Sequence of chain 1.C:
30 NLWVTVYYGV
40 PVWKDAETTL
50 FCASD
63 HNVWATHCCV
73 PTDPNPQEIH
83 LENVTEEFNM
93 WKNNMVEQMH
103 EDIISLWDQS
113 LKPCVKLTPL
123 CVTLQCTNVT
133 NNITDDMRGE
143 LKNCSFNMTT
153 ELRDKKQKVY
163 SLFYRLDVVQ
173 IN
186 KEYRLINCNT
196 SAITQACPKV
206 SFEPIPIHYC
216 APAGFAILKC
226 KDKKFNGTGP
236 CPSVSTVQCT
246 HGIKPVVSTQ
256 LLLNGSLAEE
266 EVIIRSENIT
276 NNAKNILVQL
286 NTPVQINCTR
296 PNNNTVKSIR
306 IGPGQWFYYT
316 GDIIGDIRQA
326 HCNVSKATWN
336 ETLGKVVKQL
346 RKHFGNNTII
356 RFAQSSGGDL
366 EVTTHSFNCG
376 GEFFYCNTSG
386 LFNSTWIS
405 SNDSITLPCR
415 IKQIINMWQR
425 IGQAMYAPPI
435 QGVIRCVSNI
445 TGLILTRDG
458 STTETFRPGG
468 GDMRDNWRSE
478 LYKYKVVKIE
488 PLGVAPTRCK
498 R

Binding-site contacts:
Ligand atom C3 contacts residue THR233 of chain 1.C at 4.1 Å.
Ligand atom C5 contacts residue THR233 of chain 1.C at 4.2 Å.
Ligand atom C8 contacts residue PRO235 of chain 1.C at 3.9 Å (hydrophobic).
Ligand atom C3 contacts residue ASN231 of chain 1.C at 3.9 Å.
Ligand atom N2 contacts residue ASN231 of chain 1.C at 2.9 Å (h-bond).
Ligand atom O5 contacts residue THR233 of chain 1.C at 4.5 Å.
Ligand atom O6 contacts residue PRO235 of chain 1.C at 4.0 Å.
Ligand atom C1 contacts residue ASN231 of chain 1.C at 1.5 Å.
Ligand atom C2 contacts residue THR233 of chain 1.C at 4.4 Å.
Ligand atom C8 contacts residue SER271 of chain 1.C at 3.3 Å.
Ligand atom N2 contacts residue THR233 of chain 1.C at 4.5 Å.
Ligand atom O6 contacts residue GLY234 of chain 1.C at 3.6 Å.
Ligand atom O7 contacts residue ASN231 of chain 1.C at 4.0 Å.
Ligand atom C7 contacts residue HIS348 of chain 1.C at 4.2 Å.
Ligand atom C2 contacts residue ASN231 of chain 1.C at 2.5 Å.
Ligand atom C8 contacts residue ILE274 of chain 1.C at 4.0 Å (hydrophobic).
Ligand atom C5 contacts residue ASN231 of chain 1.C at 3.8 Å.
Ligand atom O5 contacts residue ASN231 of chain 1.C at 2.5 Å (h-bond).
Ligand atom C1 contacts residue THR233 of chain 1.C at 3.9 Å.
Ligand atom C7 contacts residue ASN231 of chain 1.C at 3.6 Å.
Ligand atom C4 contacts residue ASN231 of chain 1.C at 4.4 Å.
Ligand atom O7 contacts residue HIS348 of chain 1.C at 3.2 Å.
Ligand atom O7 contacts residue ILE274 of chain 1.C at 4.5 Å.

A small-molecule ligand and the protein it binds are described below.
Small molecule (SMILES): CC(=O)N[C@H]1[C@H](O[C@H]2[C@H](O)[C@@H](NC(C)=O)CO[C@@H]2CO)O[C@H](CO)[C@@H](O)[C@@H]1O